A protein and the small-molecule ligand that binds it are described below.
Small molecule (SMILES): CCCc1scc(-c2cn[nH]c2)c1C[C@H](NC1=NC(C)(C)Cc2cc(Cl)ccc21)C(=O)O

Binding-site contacts:
Ligand atom CL1 contacts residue PHE114 of chain 1.A at 3.9 Å.
Ligand atom CL1 contacts residue TYR77 of chain 1.A at 3.7 Å.
Ligand atom C7 contacts residue THR238 of chain 1.A at 3.8 Å.
Ligand atom S17 contacts residue GLN18 of chain 1.A at 3.6 Å (h-bond).
Ligand atom C9 contacts residue TYR77 of chain 1.A at 3.6 Å (hydrophobic).
Ligand atom C23 contacts residue ILE116 of chain 1.A at 3.8 Å (hydrophobic).
Ligand atom C29 contacts residue ILE116 of chain 1.A at 3.5 Å (hydrophobic).
Ligand atom C7 contacts residue THR237 of chain 1.A at 3.8 Å.
Ligand atom O8 contacts residue THR238 of chain 1.A at 2.7 Å (h-bond).
Ligand atom C20 contacts residue GLY19 of chain 1.A at 3.5 Å.
Ligand atom C19 contacts residue THR238 of chain 1.A at 3.4 Å.
Ligand atom CL1 contacts residue LYS81 of chain 1.A at 3.3 Å.
Ligand atom N26 contacts residue LYS113 of chain 1.A at 2.8 Å (salt-bridge).
Ligand atom C21 contacts residue SER235 of chain 1.A at 3.4 Å.
Ligand atom C21 contacts residue SER16 of chain 1.A at 3.2 Å.
Ligand atom C21 contacts residue ALA341 of chain 1.A at 3.6 Å (hydrophobic).
Ligand atom N26 contacts residue ILE116 of chain 1.A at 3.6 Å.
Ligand atom N26 contacts residue PHE114 of chain 1.A at 3.7 Å.
Ligand atom C21 contacts residue GLY19 of chain 1.A at 3.8 Å.
Ligand atom O9 contacts residue GLN79 of chain 1.A at 3.5 Å (h-bond).
Ligand atom C20 contacts residue SER16 of chain 1.A at 3.9 Å.
Ligand atom C28 contacts residue ASP38 of chain 1.A at 3.6 Å.
Ligand atom C10 contacts residue GLY236 of chain 1.A at 3.8 Å.
Ligand atom C16 contacts residue TRP121 of chain 1.A at 3.6 Å (hydrophobic).
Ligand atom C2 contacts residue TYR77 of chain 1.A at 3.6 Å (hydrophobic).
Ligand atom C28 contacts residue ILE124 of chain 1.A at 3.8 Å (hydrophobic).
Ligand atom C2 contacts residue PHE114 of chain 1.A at 3.4 Å (hydrophobic).
Ligand atom C29 contacts residue LYS113 of chain 1.A at 3.8 Å.
Ligand atom N11 contacts residue GLY236 of chain 1.A at 3.0 Å (h-bond).
Ligand atom C14 contacts residue GLY236 of chain 1.A at 3.3 Å.
Ligand atom C20 contacts residue GLY236 of chain 1.A at 3.8 Å.
Ligand atom N25 contacts residue LYS113 of chain 1.A at 3.6 Å.
Ligand atom CL1 contacts residue GLY80 of chain 1.A at 3.5 Å.
Ligand atom O8 contacts residue THR237 of chain 1.A at 3.3 Å.
Ligand atom C29 contacts residue PHE114 of chain 1.A at 3.2 Å (hydrophobic).
Ligand atom C18 contacts residue GLY236 of chain 1.A at 3.8 Å.
Ligand atom C19 contacts residue GLY236 of chain 1.A at 3.3 Å.
Ligand atom C27 contacts residue LEU36 of chain 1.A at 3.7 Å (hydrophobic).
Ligand atom C6 contacts residue LYS113 of chain 1.A at 3.5 Å.
Ligand atom C28 contacts residue GLY236 of chain 1.A at 3.4 Å.

Sequence of chain 1.A:
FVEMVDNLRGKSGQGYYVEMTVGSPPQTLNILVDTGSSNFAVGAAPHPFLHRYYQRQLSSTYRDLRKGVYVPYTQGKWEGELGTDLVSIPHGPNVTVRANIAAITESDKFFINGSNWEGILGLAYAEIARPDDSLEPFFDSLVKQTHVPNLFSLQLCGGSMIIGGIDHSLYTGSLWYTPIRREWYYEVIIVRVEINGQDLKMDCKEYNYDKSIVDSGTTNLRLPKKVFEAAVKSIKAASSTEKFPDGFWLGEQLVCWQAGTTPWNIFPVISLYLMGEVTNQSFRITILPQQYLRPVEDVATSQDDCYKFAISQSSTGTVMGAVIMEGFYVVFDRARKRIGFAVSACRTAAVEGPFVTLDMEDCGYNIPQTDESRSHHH